Sequence of chain 1.L:
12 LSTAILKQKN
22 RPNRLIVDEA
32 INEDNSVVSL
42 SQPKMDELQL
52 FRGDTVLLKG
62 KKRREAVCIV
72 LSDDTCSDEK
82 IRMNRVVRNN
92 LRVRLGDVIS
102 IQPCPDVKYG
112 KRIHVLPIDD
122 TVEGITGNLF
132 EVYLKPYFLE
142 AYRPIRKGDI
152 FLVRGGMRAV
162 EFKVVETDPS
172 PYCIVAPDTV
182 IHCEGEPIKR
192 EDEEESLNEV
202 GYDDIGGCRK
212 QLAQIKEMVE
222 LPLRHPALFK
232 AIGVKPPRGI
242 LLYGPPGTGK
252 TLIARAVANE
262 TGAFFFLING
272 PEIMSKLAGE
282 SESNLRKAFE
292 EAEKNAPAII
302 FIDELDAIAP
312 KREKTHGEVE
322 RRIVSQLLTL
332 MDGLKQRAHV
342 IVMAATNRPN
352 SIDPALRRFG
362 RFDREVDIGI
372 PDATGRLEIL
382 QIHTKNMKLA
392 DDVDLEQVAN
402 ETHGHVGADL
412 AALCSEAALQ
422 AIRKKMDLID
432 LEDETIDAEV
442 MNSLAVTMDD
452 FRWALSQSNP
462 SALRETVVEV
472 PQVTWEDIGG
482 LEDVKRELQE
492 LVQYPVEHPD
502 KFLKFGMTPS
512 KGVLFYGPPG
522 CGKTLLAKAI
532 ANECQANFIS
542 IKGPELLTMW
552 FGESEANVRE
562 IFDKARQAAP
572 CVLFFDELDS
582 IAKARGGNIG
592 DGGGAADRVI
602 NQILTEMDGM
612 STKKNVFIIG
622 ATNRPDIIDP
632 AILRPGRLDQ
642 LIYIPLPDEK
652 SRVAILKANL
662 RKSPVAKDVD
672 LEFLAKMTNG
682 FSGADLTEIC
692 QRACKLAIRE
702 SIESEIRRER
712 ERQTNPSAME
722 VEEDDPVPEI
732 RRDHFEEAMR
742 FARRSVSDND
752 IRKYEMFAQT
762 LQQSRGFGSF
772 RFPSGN

This protein binds this small molecule.
Small molecule (SMILES): Nc1ncnc2c1ncn2[C@@H]1O[C@H](COP(=O)(O)OP(=O)(O)OP(O)(O)=S)[C@@H](O)[C@H]1O

Sequence of chain 1.G:
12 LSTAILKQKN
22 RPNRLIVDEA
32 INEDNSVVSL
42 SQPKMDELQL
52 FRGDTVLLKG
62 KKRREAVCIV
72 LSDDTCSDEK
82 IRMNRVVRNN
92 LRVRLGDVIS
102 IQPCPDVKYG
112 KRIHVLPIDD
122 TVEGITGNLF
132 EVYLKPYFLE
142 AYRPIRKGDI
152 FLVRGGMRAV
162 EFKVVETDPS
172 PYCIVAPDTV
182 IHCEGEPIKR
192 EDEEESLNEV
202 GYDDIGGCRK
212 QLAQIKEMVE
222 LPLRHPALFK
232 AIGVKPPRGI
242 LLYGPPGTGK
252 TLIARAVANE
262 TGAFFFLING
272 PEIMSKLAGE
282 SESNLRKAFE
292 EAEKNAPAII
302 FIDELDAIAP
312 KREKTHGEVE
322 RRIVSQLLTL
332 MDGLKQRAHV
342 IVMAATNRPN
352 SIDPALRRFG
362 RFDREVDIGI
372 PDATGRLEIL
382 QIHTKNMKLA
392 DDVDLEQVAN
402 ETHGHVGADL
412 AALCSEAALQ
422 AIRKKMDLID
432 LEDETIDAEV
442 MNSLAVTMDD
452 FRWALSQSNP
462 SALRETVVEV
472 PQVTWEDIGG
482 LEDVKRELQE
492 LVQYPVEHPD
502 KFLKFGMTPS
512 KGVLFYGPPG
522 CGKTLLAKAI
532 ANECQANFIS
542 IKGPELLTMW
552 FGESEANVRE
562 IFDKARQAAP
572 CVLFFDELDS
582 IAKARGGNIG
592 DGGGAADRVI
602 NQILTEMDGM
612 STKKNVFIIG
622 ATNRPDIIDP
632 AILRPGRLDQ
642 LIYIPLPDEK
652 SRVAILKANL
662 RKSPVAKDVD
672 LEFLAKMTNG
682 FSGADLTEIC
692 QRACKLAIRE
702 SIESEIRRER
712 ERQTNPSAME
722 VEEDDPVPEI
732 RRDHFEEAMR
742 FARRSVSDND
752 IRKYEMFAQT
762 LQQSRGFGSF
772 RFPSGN

Binding-site contacts:
Ligand atom O4' contacts residue ALA409 of chain 1.G at 3.6 Å.
Ligand atom O3A contacts residue GLY250 of chain 1.G at 3.4 Å (h-bond).
Ligand atom O2A contacts residue MG1 of chain 1.FA at 3.2 Å.
Ligand atom C8 contacts residue THR249 of chain 1.G at 3.8 Å.
Ligand atom O2B contacts residue LYS251 of chain 1.G at 3.1 Å (salt-bridge).
Ligand atom O1A contacts residue MG1 of chain 1.FA at 3.3 Å.
Ligand atom N3 contacts residue HIS384 of chain 1.G at 3.2 Å.
Ligand atom N6 contacts residue GLY207 of chain 1.G at 3.4 Å (h-bond).
Ligand atom O2B contacts residue THR249 of chain 1.G at 2.7 Å (h-bond).
Ligand atom O2' contacts residue HIS384 of chain 1.G at 3.7 Å.
Ligand atom O2G contacts residue MG1 of chain 1.FA at 2.1 Å.
Ligand atom O2A contacts residue LEU253 of chain 1.G at 3.7 Å.
Ligand atom PA contacts residue MG1 of chain 1.FA at 3.6 Å.
Ligand atom O3B contacts residue GLY248 of chain 1.G at 2.6 Å (h-bond).
Ligand atom O3B contacts residue PRO247 of chain 1.G at 3.6 Å.
Ligand atom PG contacts residue GLY248 of chain 1.G at 3.8 Å.
Ligand atom PB contacts residue THR249 of chain 1.G at 3.8 Å.
Ligand atom N1 contacts residue ILE380 of chain 1.G at 3.8 Å.
Ligand atom C8 contacts residue GLY250 of chain 1.G at 3.7 Å.
Ligand atom O3A contacts residue GLY248 of chain 1.G at 3.4 Å.
Ligand atom PG contacts residue MG1 of chain 1.FA at 3.5 Å.
Ligand atom O1B contacts residue MG1 of chain 1.FA at 2.1 Å.
Ligand atom O2B contacts residue GLY248 of chain 1.G at 3.4 Å (h-bond).
Ligand atom N1 contacts residue GLY207 of chain 1.G at 3.8 Å.
Ligand atom N7 contacts residue GLY250 of chain 1.G at 3.6 Å.
Ligand atom PB contacts residue GLY248 of chain 1.G at 3.4 Å.
Ligand atom C2 contacts residue ASP205 of chain 1.G at 3.2 Å.
Ligand atom O2B contacts residue GLY250 of chain 1.G at 2.5 Å (h-bond).
Ligand atom O2A contacts residue THR252 of chain 1.G at 3.1 Å (h-bond).
Ligand atom PB contacts residue MG1 of chain 1.FA at 3.4 Å.
Ligand atom O2A contacts residue LYS251 of chain 1.G at 3.3 Å (salt-bridge).
Ligand atom O1B contacts residue THR252 of chain 1.G at 3.5 Å (h-bond).
Ligand atom N3 contacts residue LEU253 of chain 1.G at 3.8 Å.
Ligand atom PB contacts residue GLY250 of chain 1.G at 3.5 Å.
Ligand atom O2A contacts residue GLY250 of chain 1.G at 3.3 Å.
Ligand atom N7 contacts residue THR249 of chain 1.G at 3.2 Å (h-bond).
Ligand atom O1B contacts residue LYS251 of chain 1.G at 3.5 Å (salt-bridge).
Ligand atom C8 contacts residue GLY248 of chain 1.G at 3.7 Å.
Ligand atom O3G contacts residue PRO247 of chain 1.G at 3.8 Å.
Ligand atom N1 contacts residue ASP205 of chain 1.G at 3.5 Å (salt-bridge).